Binding-site contacts:
Ligand atom C5 contacts residue ILE216 of chain 1.G at 3.9 Å (hydrophobic).
Ligand atom N3 contacts residue ILE216 of chain 1.G at 3.8 Å.
Ligand atom CAR contacts residue PHE54 of chain 1.G at 4.1 Å (hydrophobic).
Ligand atom CAC contacts residue ASP217 of chain 1.G at 4.4 Å.
Ligand atom CAB contacts residue ILE41 of chain 1.G at 4.2 Å (hydrophobic).
Ligand atom CAR contacts residue ILE216 of chain 1.G at 3.7 Å (hydrophobic).
Ligand atom C4 contacts residue PHE54 of chain 1.G at 3.5 Å (hydrophobic).
Ligand atom NAO contacts residue PHE54 of chain 1.G at 4.2 Å.
Ligand atom N1 contacts residue ALA101 of chain 1.G at 3.9 Å.
Ligand atom N1 contacts residue ILE216 of chain 1.G at 3.8 Å.
Ligand atom NAW contacts residue PHE54 of chain 1.G at 4.0 Å.
Ligand atom CAF contacts residue ASP32 of chain 1.G at 4.3 Å.
Ligand atom C6 contacts residue ILE216 of chain 1.G at 4.0 Å (hydrophobic).
Ligand atom C4 contacts residue ILE216 of chain 1.G at 4.0 Å (hydrophobic).
Ligand atom C2 contacts residue PHE54 of chain 1.G at 3.9 Å (hydrophobic).
Ligand atom NAO contacts residue ILE216 of chain 1.G at 3.8 Å.
Ligand atom N1 contacts residue PHE54 of chain 1.G at 4.0 Å.
Ligand atom NAW contacts residue ILE216 of chain 1.G at 3.9 Å.
Ligand atom C2 contacts residue ALA101 of chain 1.G at 4.1 Å (hydrophobic).
Ligand atom C2 contacts residue PRO83 of chain 1.G at 3.6 Å (hydrophobic).
Ligand atom CAA contacts residue LYS56 of chain 1.G at 4.3 Å.
Ligand atom CAQ contacts residue ILE216 of chain 1.G at 4.2 Å (hydrophobic).
Ligand atom C5 contacts residue PHE54 of chain 1.G at 3.6 Å (hydrophobic).
Ligand atom C6 contacts residue PHE54 of chain 1.G at 3.8 Å (hydrophobic).
Ligand atom N3 contacts residue PHE54 of chain 1.G at 3.7 Å.
Ligand atom CAA contacts residue PHE54 of chain 1.G at 3.6 Å (hydrophobic).
Ligand atom N1 contacts residue ILE102 of chain 1.G at 3.0 Å (h-bond).
Ligand atom CAC contacts residue ILE216 of chain 1.G at 4.1 Å (hydrophobic).
Ligand atom C6 contacts residue ILE102 of chain 1.G at 3.9 Å (hydrophobic).
Ligand atom C2 contacts residue ILE216 of chain 1.G at 3.7 Å (hydrophobic).
Ligand atom C2 contacts residue THR100 of chain 1.G at 3.8 Å.
Ligand atom N3 contacts residue PRO83 of chain 1.G at 4.1 Å.
Ligand atom CAK contacts residue THR106 of chain 1.G at 4.5 Å.
Ligand atom NAD contacts residue ILE102 of chain 1.G at 3.0 Å (h-bond).
Ligand atom CAG contacts residue THR106 of chain 1.G at 4.3 Å.
Ligand atom C2 contacts residue ILE102 of chain 1.G at 3.6 Å (hydrophobic).

A small-molecule ligand and the protein it binds are described below.
Small molecule (SMILES): CC(C)(C)n1nc(-c2cccc3ccccc23)c2c(N)ncnc21

Sequence of chain 1.G:
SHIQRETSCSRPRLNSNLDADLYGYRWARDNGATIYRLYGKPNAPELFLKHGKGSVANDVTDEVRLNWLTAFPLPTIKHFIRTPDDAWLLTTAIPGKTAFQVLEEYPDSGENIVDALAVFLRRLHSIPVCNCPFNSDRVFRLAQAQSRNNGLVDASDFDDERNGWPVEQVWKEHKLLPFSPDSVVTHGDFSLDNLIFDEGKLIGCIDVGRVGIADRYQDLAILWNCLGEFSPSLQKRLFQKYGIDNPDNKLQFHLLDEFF